The protein below binds the small molecule below.
Small molecule (SMILES): CC1=NC(=O)C(C(=O)NCCNS(C)(=O)=O)C=C1

Sequence of chain 1.B:
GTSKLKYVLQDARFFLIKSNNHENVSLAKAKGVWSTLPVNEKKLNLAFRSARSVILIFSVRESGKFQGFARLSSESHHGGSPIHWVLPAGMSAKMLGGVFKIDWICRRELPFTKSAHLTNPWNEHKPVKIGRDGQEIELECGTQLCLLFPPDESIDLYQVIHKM

Binding-site contacts:
Ligand atom C18 contacts residue SO41 of chain 1.K at 3.1 Å.
Ligand atom C12 contacts residue LYS35 of chain 1.B at 3.9 Å.
Ligand atom C04 contacts residue ASN37 of chain 1.B at 3.2 Å.
Ligand atom C04 contacts residue LEU104 of chain 1.B at 4.1 Å (hydrophobic).
Ligand atom N14 contacts residue SO41 of chain 1.K at 4.0 Å.
Ligand atom C10 contacts residue TRP51 of chain 1.B at 3.9 Å (hydrophobic).
Ligand atom C05 contacts residue ASN41 of chain 1.B at 3.3 Å.
Ligand atom O01 contacts residue SER36 of chain 1.B at 3.8 Å.
Ligand atom C10 contacts residue TRP102 of chain 1.B at 3.3 Å (hydrophobic).
Ligand atom C05 contacts residue ASN37 of chain 1.B at 3.8 Å.
Ligand atom C06 contacts residue LEU104 of chain 1.B at 4.0 Å (hydrophobic).
Ligand atom N07 contacts residue TRP51 of chain 1.B at 3.4 Å.
Ligand atom C13 contacts residue ASP150 of chain 1.B at 3.8 Å.
Ligand atom O09 contacts residue SER52 of chain 1.B at 3.8 Å.
Ligand atom N14 contacts residue MET108 of chain 1.B at 3.7 Å.
Ligand atom O17 contacts residue LEU54 of chain 1.B at 3.4 Å.
Ligand atom C13 contacts residue SO41 of chain 1.K at 3.2 Å.
Ligand atom C02 contacts residue LYS35 of chain 1.B at 3.5 Å.
Ligand atom S15 contacts residue SO41 of chain 1.K at 4.0 Å.
Ligand atom O16 contacts residue MET108 of chain 1.B at 3.9 Å.
Ligand atom N11 contacts residue LYS35 of chain 1.B at 3.5 Å (salt-bridge).
Ligand atom N11 contacts residue ASP150 of chain 1.B at 3.7 Å.
Ligand atom C08 contacts residue SER52 of chain 1.B at 3.8 Å.
Ligand atom C08 contacts residue TRP51 of chain 1.B at 3.7 Å (hydrophobic).
Ligand atom C04 contacts residue ASN41 of chain 1.B at 3.8 Å.
Ligand atom N07 contacts residue SER52 of chain 1.B at 2.8 Å (h-bond).
Ligand atom O09 contacts residue ASP150 of chain 1.B at 3.7 Å.
Ligand atom O09 contacts residue THR53 of chain 1.B at 3.9 Å.
Ligand atom O01 contacts residue LYS35 of chain 1.B at 3.8 Å.
Ligand atom C10 contacts residue SER52 of chain 1.B at 3.3 Å.
Ligand atom C02 contacts residue ASN37 of chain 1.B at 4.0 Å.
Ligand atom N07 contacts residue LEU113 of chain 1.B at 3.8 Å.
Ligand atom O01 contacts residue ASN37 of chain 1.B at 3.1 Å (h-bond).
Ligand atom C03 contacts residue LYS35 of chain 1.B at 3.9 Å.
Ligand atom C05 contacts residue TRP51 of chain 1.B at 3.8 Å (hydrophobic).
Ligand atom O17 contacts residue MET108 of chain 1.B at 3.5 Å.
Ligand atom C05 contacts residue LEU104 of chain 1.B at 3.5 Å (hydrophobic).
Ligand atom C06 contacts residue SER52 of chain 1.B at 3.5 Å.
Ligand atom S15 contacts residue MET108 of chain 1.B at 4.0 Å.
Ligand atom C06 contacts residue TRP51 of chain 1.B at 3.5 Å (hydrophobic).